Sequence of chain 1.D:
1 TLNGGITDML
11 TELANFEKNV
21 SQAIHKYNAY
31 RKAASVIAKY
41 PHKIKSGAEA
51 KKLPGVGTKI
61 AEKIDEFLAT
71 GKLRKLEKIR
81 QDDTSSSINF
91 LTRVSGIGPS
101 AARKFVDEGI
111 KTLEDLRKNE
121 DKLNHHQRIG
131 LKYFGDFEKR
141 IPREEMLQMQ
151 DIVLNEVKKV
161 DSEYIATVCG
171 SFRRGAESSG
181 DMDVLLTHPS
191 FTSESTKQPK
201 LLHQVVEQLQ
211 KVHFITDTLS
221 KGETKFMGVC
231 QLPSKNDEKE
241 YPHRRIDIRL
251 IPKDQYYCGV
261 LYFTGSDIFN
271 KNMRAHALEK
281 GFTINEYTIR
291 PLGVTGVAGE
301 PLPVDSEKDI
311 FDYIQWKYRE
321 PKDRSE

Binding-site contacts:
Ligand atom O2B contacts residue SER171 of chain 1.D at 3.0 Å (h-bond).
Ligand atom O3G contacts residue SER171 of chain 1.D at 2.6 Å (h-bond).
Ligand atom O2B contacts residue ASP183 of chain 1.D at 3.0 Å (salt-bridge).
Ligand atom O1B contacts residue SER171 of chain 1.D at 3.6 Å.
Ligand atom O3' contacts residue ARG174 of chain 1.D at 3.4 Å (salt-bridge).
Ligand atom PA contacts residue MG1 of chain 1.F at 3.6 Å.
Ligand atom O1B contacts residue ARG174 of chain 1.D at 2.8 Å (salt-bridge).
Ligand atom C4' contacts residue PHE263 of chain 1.D at 3.4 Å (hydrophobic).
Ligand atom O2 contacts residue ASN270 of chain 1.D at 3.0 Å (h-bond).
Ligand atom O3' contacts residue PHE263 of chain 1.D at 3.7 Å.
Ligand atom C6 contacts residue ASP267 of chain 1.D at 3.7 Å.
Ligand atom C2' contacts residue ASP267 of chain 1.D at 3.7 Å.
Ligand atom O1A contacts residue MG1 of chain 1.E at 2.1 Å.
Ligand atom O3G contacts residue SER179 of chain 1.D at 3.5 Å.
Ligand atom PG contacts residue MG1 of chain 1.E at 3.3 Å.
Ligand atom C2' contacts residue GLY265 of chain 1.D at 3.7 Å.
Ligand atom PG contacts residue SER171 of chain 1.D at 3.6 Å.
Ligand atom C1' contacts residue TYR262 of chain 1.D at 3.6 Å (hydrophobic).
Ligand atom O3G contacts residue GLY180 of chain 1.D at 2.8 Å (h-bond).
Ligand atom O1G contacts residue GLY180 of chain 1.D at 3.7 Å.
Ligand atom C5' contacts residue ASP183 of chain 1.D at 3.6 Å.
Ligand atom O1G contacts residue MG1 of chain 1.E at 2.0 Å.
Ligand atom PB contacts residue MG1 of chain 1.E at 3.1 Å.
Ligand atom O1A contacts residue ASP181 of chain 1.D at 3.0 Å (salt-bridge).
Ligand atom PG contacts residue GLY180 of chain 1.D at 3.7 Å.
Ligand atom O1A contacts residue MG1 of chain 1.F at 2.6 Å.
Ligand atom O2B contacts residue GLY170 of chain 1.D at 3.3 Å.
Ligand atom C2' contacts residue TYR262 of chain 1.D at 3.5 Å (hydrophobic).
Ligand atom C2' contacts residue ASN270 of chain 1.D at 3.4 Å.
Ligand atom C4 contacts residue ASP267 of chain 1.D at 3.6 Å.
Ligand atom C5 contacts residue ASP267 of chain 1.D at 3.5 Å.
Ligand atom O2B contacts residue MG1 of chain 1.E at 2.1 Å.
Ligand atom O3B contacts residue MG1 of chain 1.E at 3.5 Å.
Ligand atom O3' contacts residue THR264 of chain 1.D at 3.4 Å (h-bond).
Ligand atom O1G contacts residue ASP181 of chain 1.D at 2.7 Å (salt-bridge).
Ligand atom O2 contacts residue TYR262 of chain 1.D at 3.3 Å.
Ligand atom O1A contacts residue ASP183 of chain 1.D at 3.0 Å (salt-bridge).
Ligand atom PA contacts residue MG1 of chain 1.E at 3.3 Å.
Ligand atom N3A contacts residue MG1 of chain 1.E at 3.7 Å.
Ligand atom O3' contacts residue GLY265 of chain 1.D at 3.4 Å.

The small molecule below binds the protein below.
Small molecule (SMILES): Cc1cn([C@H]2C[C@H](O)[C@@H](COP(=O)(O)NP(=O)(O)OP(=O)(O)O)O2)c(=O)[nH]c1=O